The small molecule below binds the protein below.
Small molecule (SMILES): Nc1ncnc2c1ncn2[C@@H]1O[C@H](CO[P](=O)(O)O[P](=O)(O)NP(=O)(O)O)[C@@H](O)[C@H]1O

Sequence of chain 1.F:
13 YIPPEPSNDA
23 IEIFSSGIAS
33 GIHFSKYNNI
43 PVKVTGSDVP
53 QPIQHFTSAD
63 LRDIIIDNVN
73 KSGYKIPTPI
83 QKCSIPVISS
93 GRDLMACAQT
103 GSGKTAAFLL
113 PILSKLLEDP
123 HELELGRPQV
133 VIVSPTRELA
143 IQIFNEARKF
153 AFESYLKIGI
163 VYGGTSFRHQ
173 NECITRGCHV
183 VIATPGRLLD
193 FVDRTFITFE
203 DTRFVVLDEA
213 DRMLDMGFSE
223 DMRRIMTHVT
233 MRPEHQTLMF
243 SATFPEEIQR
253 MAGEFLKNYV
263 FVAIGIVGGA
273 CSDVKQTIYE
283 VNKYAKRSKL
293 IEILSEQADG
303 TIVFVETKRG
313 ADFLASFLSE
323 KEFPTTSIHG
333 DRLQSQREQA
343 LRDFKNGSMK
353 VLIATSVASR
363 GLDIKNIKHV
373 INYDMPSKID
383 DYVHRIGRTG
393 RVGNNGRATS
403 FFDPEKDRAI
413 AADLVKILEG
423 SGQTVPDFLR

Binding-site contacts:
Ligand atom N7 contacts residue GLN83 of chain 1.F at 3.0 Å (h-bond).
Ligand atom O5' contacts residue GLY105 of chain 1.F at 3.5 Å (h-bond).
Ligand atom PB contacts residue LYS106 of chain 1.F at 3.6 Å.
Ligand atom O3' contacts residue ASP365 of chain 1.F at 2.6 Å (salt-bridge).
Ligand atom O4' contacts residue VAL394 of chain 1.F at 3.0 Å.
Ligand atom O1G contacts residue LYS106 of chain 1.F at 2.8 Å (salt-bridge).
Ligand atom O2B contacts residue GLY105 of chain 1.F at 3.4 Å (h-bond).
Ligand atom PB contacts residue MG1 of chain 1.K at 3.6 Å.
Ligand atom O2B contacts residue SER104 of chain 1.F at 3.2 Å (h-bond).
Ligand atom O2G contacts residue ARG393 of chain 1.F at 2.5 Å (salt-bridge).
Ligand atom C4' contacts residue ASP365 of chain 1.F at 3.4 Å.
Ligand atom O2A contacts residue ARG393 of chain 1.F at 3.1 Å (salt-bridge).
Ligand atom PB contacts residue ARG393 of chain 1.F at 3.6 Å.
Ligand atom O3' contacts residue ILE30 of chain 1.F at 3.0 Å (h-bond).
Ligand atom N6 contacts residue GLN83 of chain 1.F at 3.1 Å (h-bond).
Ligand atom O1G contacts residue THR102 of chain 1.F at 3.4 Å.
Ligand atom C8 contacts residue TYR76 of chain 1.F at 3.5 Å (hydrophobic).
Ligand atom PG contacts residue MG1 of chain 1.K at 3.5 Å.
Ligand atom O1B contacts residue MG1 of chain 1.K at 2.3 Å.
Ligand atom O3A contacts residue GLY105 of chain 1.F at 3.4 Å (h-bond).
Ligand atom O2' contacts residue TYR76 of chain 1.F at 2.6 Å (h-bond).
Ligand atom C3' contacts residue ASP365 of chain 1.F at 3.3 Å.
Ligand atom PG contacts residue ARG393 of chain 1.F at 3.0 Å.
Ligand atom O3G contacts residue MG1 of chain 1.K at 2.1 Å.
Ligand atom O3G contacts residue ARG393 of chain 1.F at 3.5 Å (salt-bridge).
Ligand atom N3 contacts residue VAL394 of chain 1.F at 3.5 Å.
Ligand atom N6 contacts residue ILE78 of chain 1.F at 3.0 Å (h-bond).
Ligand atom O1A contacts residue THR107 of chain 1.F at 2.7 Å (h-bond).
Ligand atom O2G contacts residue THR102 of chain 1.F at 3.6 Å.
Ligand atom O3G contacts residue GLU211 of chain 1.F at 3.4 Å (salt-bridge).
Ligand atom C4 contacts residue TYR76 of chain 1.F at 3.5 Å (hydrophobic).
Ligand atom O2B contacts residue LYS106 of chain 1.F at 2.8 Å (salt-bridge).
Ligand atom O2G contacts residue ARG390 of chain 1.F at 2.7 Å (salt-bridge).
Ligand atom O3' contacts residue GLY29 of chain 1.F at 3.4 Å.
Ligand atom C2' contacts residue TYR76 of chain 1.F at 3.4 Å (hydrophobic).
Ligand atom N7 contacts residue TYR76 of chain 1.F at 3.6 Å.
Ligand atom N3B contacts residue ARG393 of chain 1.F at 2.4 Å (salt-bridge).
Ligand atom N3B contacts residue GLY103 of chain 1.F at 2.9 Å (h-bond).
Ligand atom O3G contacts residue GLY363 of chain 1.F at 3.2 Å.
Ligand atom C4' contacts residue VAL394 of chain 1.F at 3.5 Å (hydrophobic).